Sequence of chain 1.A:
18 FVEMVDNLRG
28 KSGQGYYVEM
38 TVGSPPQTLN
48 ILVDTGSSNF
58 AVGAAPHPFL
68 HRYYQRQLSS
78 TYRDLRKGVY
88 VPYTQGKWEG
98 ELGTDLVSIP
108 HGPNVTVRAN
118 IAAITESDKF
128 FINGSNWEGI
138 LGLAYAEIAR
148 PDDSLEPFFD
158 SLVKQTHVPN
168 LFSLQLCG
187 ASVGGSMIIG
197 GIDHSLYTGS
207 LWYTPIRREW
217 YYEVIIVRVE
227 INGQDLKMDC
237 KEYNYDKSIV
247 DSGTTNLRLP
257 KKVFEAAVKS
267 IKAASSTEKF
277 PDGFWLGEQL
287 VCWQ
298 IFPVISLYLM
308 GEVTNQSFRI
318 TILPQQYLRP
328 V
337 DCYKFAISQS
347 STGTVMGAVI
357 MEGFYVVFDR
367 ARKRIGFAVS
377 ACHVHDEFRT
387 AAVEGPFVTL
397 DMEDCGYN

This protein binds this small molecule.
Small molecule (SMILES): Cc1ccccc1-c1ccc2nc(N)c(CCC(=O)NCCC(C)(C)C)cc2c1

Binding-site contacts:
Ligand atom O22 contacts residue TYR90 of chain 1.A at 3.7 Å.
Ligand atom N24 contacts residue ASP247 of chain 1.A at 3.0 Å (salt-bridge).
Ligand atom C18 contacts residue THR250 of chain 1.A at 3.8 Å.
Ligand atom N7 contacts residue ASP51 of chain 1.A at 2.7 Å (salt-bridge).
Ligand atom C28 contacts residue ARG147 of chain 1.A at 3.3 Å.
Ligand atom C14 contacts residue PHE127 of chain 1.A at 3.9 Å (hydrophobic).
Ligand atom C27 contacts residue SER54 of chain 1.A at 3.5 Å.
Ligand atom N24 contacts residue SER54 of chain 1.A at 3.9 Å.
Ligand atom C29 contacts residue TYR90 of chain 1.A at 3.8 Å (hydrophobic).
Ligand atom N24 contacts residue GLY53 of chain 1.A at 3.1 Å (h-bond).
Ligand atom N24 contacts residue ASP51 of chain 1.A at 2.9 Å (salt-bridge).
Ligand atom C13 contacts residue LYS94 of chain 1.A at 3.7 Å.
Ligand atom C13 contacts residue VAL88 of chain 1.A at 3.9 Å (hydrophobic).
Ligand atom C13 contacts residue TRP95 of chain 1.A at 3.1 Å (hydrophobic).
Ligand atom C8 contacts residue GLY53 of chain 1.A at 3.8 Å.
Ligand atom C8 contacts residue ASP51 of chain 1.A at 3.4 Å.
Ligand atom C27 contacts residue GLY53 of chain 1.A at 3.6 Å.
Ligand atom C11 contacts residue PHE127 of chain 1.A at 3.9 Å (hydrophobic).
Ligand atom C25 contacts residue TYR217 of chain 1.A at 3.9 Å (hydrophobic).
Ligand atom N21 contacts residue GLY53 of chain 1.A at 3.1 Å (h-bond).
Ligand atom C23 contacts residue GLY53 of chain 1.A at 4.0 Å.
Ligand atom C18 contacts residue ASP247 of chain 1.A at 3.3 Å.
Ligand atom N7 contacts residue SER54 of chain 1.A at 3.8 Å.
Ligand atom C3 contacts residue ASP51 of chain 1.A at 3.8 Å.
Ligand atom C19 contacts residue ASP247 of chain 1.A at 3.2 Å.
Ligand atom C3 contacts residue ILE137 of chain 1.A at 3.6 Å (hydrophobic).
Ligand atom C17 contacts residue TYR90 of chain 1.A at 3.2 Å (hydrophobic).
Ligand atom C13 contacts residue PHE127 of chain 1.A at 3.5 Å (hydrophobic).
Ligand atom C15 contacts residue TYR90 of chain 1.A at 3.7 Å (hydrophobic).
Ligand atom C23 contacts residue TYR217 of chain 1.A at 3.1 Å (hydrophobic).
Ligand atom C15 contacts residue LYS126 of chain 1.A at 3.9 Å.
Ligand atom C12 contacts residue TRP95 of chain 1.A at 3.4 Å (hydrophobic).
Ligand atom C4 contacts residue ASP51 of chain 1.A at 3.7 Å.
Ligand atom C14 contacts residue TRP95 of chain 1.A at 3.8 Å (hydrophobic).
Ligand atom C14 contacts residue LYS94 of chain 1.A at 3.3 Å.
Ligand atom C10 contacts residue TYR90 of chain 1.A at 3.8 Å (hydrophobic).
Ligand atom C16 contacts residue TYR90 of chain 1.A at 3.6 Å (hydrophobic).
Ligand atom N21 contacts residue TYR217 of chain 1.A at 3.5 Å.
Ligand atom C14 contacts residue GLY93 of chain 1.A at 3.9 Å.
Ligand atom C12 contacts residue PHE127 of chain 1.A at 3.6 Å (hydrophobic).